Sequence of chain 36.E:
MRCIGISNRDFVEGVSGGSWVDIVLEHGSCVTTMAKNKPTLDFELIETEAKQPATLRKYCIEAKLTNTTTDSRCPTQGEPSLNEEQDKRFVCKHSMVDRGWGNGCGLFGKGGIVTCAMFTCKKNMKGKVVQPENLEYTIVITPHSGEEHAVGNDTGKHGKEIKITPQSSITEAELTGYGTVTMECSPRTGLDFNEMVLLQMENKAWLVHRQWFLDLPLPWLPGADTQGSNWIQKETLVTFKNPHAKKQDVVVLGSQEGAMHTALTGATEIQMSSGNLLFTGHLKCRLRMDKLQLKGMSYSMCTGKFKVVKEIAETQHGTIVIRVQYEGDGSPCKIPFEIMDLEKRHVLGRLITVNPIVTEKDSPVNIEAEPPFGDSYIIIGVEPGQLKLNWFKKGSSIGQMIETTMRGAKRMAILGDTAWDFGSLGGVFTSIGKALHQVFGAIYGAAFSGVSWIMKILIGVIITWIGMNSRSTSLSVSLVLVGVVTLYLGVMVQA

The protein below binds the small molecule below.
Small molecule (SMILES): CC(=O)N[C@@H]1[C@@H](O)[C@H](O)[C@@H](CO)O[C@H]1O

Binding-site contacts:
Ligand atom C1 contacts residue ASN67 of chain 36.E at 1.4 Å.
Ligand atom C3 contacts residue ASN67 of chain 36.E at 3.6 Å.
Ligand atom C4 contacts residue ASN67 of chain 36.E at 4.2 Å.
Ligand atom N2 contacts residue ASN67 of chain 36.E at 3.3 Å (h-bond).
Ligand atom O3 contacts residue ASN67 of chain 36.E at 3.8 Å.
Ligand atom O7 contacts residue ASN67 of chain 36.E at 4.5 Å.
Ligand atom C7 contacts residue ASN67 of chain 36.E at 3.8 Å.
Ligand atom C7 contacts residue MET118 of chain 36.E at 3.8 Å (hydrophobic).
Ligand atom O7 contacts residue MET118 of chain 36.E at 3.5 Å.
Ligand atom O5 contacts residue ASN67 of chain 36.E at 2.4 Å (h-bond).
Ligand atom O7 contacts residue ARG89 of chain 36.E at 4.2 Å.
Ligand atom C8 contacts residue MET118 of chain 36.E at 4.1 Å (hydrophobic).
Ligand atom C2 contacts residue ASN67 of chain 36.E at 2.4 Å.
Ligand atom C8 contacts residue PHE90 of chain 36.E at 4.4 Å (hydrophobic).
Ligand atom C5 contacts residue ASN67 of chain 36.E at 3.7 Å.
Ligand atom C8 contacts residue ASN67 of chain 36.E at 3.6 Å.